This protein binds this small molecule.
Small molecule (SMILES): CCN1CCN[C@H]1c1cccc(-c2ccccn2)n1

Binding-site contacts:
Ligand atom C3 contacts residue TYR89 of chain 1.I at 4.0 Å (hydrophobic).
Ligand atom C11 contacts residue MET114 of chain 1.J at 4.0 Å (hydrophobic).
Ligand atom C1 contacts residue MET114 of chain 1.J at 3.9 Å (hydrophobic).
Ligand atom N3 contacts residue CYS187 of chain 1.I at 3.6 Å.
Ligand atom C7 contacts residue TYR192 of chain 1.I at 3.9 Å (hydrophobic).
Ligand atom C15 contacts residue CYS187 of chain 1.I at 3.6 Å (hydrophobic).
Ligand atom N3 contacts residue GLN55 of chain 1.J at 3.9 Å.
Ligand atom C3 contacts residue TYR185 of chain 1.I at 3.4 Å (hydrophobic).
Ligand atom C4 contacts residue TYR89 of chain 1.I at 3.0 Å (hydrophobic).
Ligand atom N2 contacts residue TRP143 of chain 1.I at 2.7 Å (h-bond).
Ligand atom C1 contacts residue CYS187 of chain 1.I at 3.4 Å (hydrophobic).
Ligand atom N2 contacts residue MET114 of chain 1.J at 3.9 Å.
Ligand atom N1 contacts residue MET114 of chain 1.J at 3.9 Å.
Ligand atom C1 contacts residue TYR185 of chain 1.I at 4.0 Å (hydrophobic).
Ligand atom C12 contacts residue TYR113 of chain 1.J at 3.9 Å (hydrophobic).
Ligand atom C2 contacts residue CYS187 of chain 1.I at 4.0 Å (hydrophobic).
Ligand atom C4 contacts residue TYR192 of chain 1.I at 3.6 Å (hydrophobic).
Ligand atom N2 contacts residue TYR192 of chain 1.I at 3.7 Å.
Ligand atom C6 contacts residue TYR192 of chain 1.I at 3.9 Å (hydrophobic).
Ligand atom C1 contacts residue GLN55 of chain 1.J at 3.9 Å.
Ligand atom N3 contacts residue CYS188 of chain 1.I at 3.7 Å.
Ligand atom N4 contacts residue MET114 of chain 1.J at 3.7 Å.
Ligand atom N2 contacts residue TYR89 of chain 1.I at 3.9 Å.
Ligand atom C7 contacts residue TRP143 of chain 1.I at 3.5 Å (hydrophobic).
Ligand atom C13 contacts residue GLN55 of chain 1.J at 4.0 Å.
Ligand atom C2 contacts residue TYR192 of chain 1.I at 3.8 Å (hydrophobic).
Ligand atom C13 contacts residue THR57 of chain 1.J at 3.9 Å.
Ligand atom C9 contacts residue LEU112 of chain 1.J at 3.5 Å (hydrophobic).
Ligand atom C15 contacts residue CYS188 of chain 1.I at 3.9 Å (hydrophobic).
Ligand atom C5 contacts residue MET114 of chain 1.J at 3.1 Å (hydrophobic).
Ligand atom C10 contacts residue MET114 of chain 1.J at 3.8 Å (hydrophobic).
Ligand atom C14 contacts residue GLN55 of chain 1.J at 3.7 Å.
Ligand atom C12 contacts residue LEU112 of chain 1.J at 3.6 Å (hydrophobic).
Ligand atom N1 contacts residue TYR192 of chain 1.I at 3.6 Å.
Ligand atom C6 contacts residue MET114 of chain 1.J at 3.7 Å (hydrophobic).
Ligand atom C3 contacts residue TYR192 of chain 1.I at 3.5 Å (hydrophobic).
Ligand atom C15 contacts residue GLN55 of chain 1.J at 3.4 Å.
Ligand atom C5 contacts residue TRP143 of chain 1.I at 3.9 Å (hydrophobic).
Ligand atom C8 contacts residue LEU112 of chain 1.J at 4.0 Å (hydrophobic).
Ligand atom C4 contacts residue TRP143 of chain 1.I at 3.5 Å (hydrophobic).

Sequence of chain 1.J:
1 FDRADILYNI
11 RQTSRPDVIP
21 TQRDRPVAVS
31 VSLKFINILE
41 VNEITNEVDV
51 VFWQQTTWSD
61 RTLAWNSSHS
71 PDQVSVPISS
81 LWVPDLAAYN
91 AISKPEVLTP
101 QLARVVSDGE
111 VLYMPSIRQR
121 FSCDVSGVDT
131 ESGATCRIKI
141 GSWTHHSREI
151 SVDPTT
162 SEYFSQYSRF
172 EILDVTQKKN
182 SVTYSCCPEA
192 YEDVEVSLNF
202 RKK

Sequence of chain 1.I:
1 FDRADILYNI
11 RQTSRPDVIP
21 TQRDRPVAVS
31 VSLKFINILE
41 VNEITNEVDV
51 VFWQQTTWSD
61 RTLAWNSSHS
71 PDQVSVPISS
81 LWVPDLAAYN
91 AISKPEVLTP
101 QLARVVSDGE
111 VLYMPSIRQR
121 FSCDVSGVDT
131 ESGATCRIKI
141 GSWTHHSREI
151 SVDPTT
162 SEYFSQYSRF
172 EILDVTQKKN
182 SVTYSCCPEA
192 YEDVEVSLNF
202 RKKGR